Sequence of chain 1.B:
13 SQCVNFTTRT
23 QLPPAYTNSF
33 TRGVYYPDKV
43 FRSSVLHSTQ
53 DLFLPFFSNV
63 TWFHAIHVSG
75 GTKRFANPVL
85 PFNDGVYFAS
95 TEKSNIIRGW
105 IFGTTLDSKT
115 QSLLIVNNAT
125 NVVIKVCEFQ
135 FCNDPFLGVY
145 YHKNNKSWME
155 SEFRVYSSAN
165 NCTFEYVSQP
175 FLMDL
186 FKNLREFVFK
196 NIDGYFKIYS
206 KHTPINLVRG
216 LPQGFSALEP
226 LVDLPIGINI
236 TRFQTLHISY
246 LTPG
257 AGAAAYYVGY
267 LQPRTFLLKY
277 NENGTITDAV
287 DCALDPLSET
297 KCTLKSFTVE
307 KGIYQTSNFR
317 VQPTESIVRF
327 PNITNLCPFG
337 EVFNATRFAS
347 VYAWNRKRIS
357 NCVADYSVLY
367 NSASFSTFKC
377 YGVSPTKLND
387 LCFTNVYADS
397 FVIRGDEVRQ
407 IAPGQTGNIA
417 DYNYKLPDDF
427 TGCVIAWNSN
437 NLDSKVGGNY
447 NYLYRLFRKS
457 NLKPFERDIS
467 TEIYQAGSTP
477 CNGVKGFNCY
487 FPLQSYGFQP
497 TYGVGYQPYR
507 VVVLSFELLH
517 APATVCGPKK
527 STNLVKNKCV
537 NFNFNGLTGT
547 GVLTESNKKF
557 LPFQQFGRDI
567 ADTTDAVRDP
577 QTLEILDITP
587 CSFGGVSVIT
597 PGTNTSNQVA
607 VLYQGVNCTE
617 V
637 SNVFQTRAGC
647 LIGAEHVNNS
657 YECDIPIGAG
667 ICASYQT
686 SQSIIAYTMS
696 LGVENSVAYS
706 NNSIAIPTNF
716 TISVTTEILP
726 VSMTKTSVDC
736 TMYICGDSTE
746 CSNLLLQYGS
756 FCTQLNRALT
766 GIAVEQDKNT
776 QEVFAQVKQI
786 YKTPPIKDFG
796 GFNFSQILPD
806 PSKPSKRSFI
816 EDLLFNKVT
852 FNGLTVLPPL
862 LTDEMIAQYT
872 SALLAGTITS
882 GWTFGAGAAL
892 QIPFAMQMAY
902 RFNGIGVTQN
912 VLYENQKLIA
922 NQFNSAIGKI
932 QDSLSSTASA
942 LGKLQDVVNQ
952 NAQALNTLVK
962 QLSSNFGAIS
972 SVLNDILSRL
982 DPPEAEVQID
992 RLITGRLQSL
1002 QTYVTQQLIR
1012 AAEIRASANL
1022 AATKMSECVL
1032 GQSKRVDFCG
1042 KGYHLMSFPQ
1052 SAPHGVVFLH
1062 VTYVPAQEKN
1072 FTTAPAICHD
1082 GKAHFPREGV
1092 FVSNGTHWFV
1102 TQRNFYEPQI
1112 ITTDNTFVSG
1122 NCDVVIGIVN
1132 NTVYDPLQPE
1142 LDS

The protein below binds the small molecule below.
Small molecule (SMILES): CC(=O)N[C@@H]1[C@@H](O)[C@H](O)[C@@H](CO)O[C@H]1O

Binding-site contacts:
Ligand atom C7 contacts residue ASN279 of chain 1.B at 3.8 Å.
Ligand atom C2 contacts residue ASN279 of chain 1.B at 2.5 Å.
Ligand atom C4 contacts residue ASN279 of chain 1.B at 4.2 Å.
Ligand atom C3 contacts residue ASN279 of chain 1.B at 3.8 Å.
Ligand atom C1 contacts residue ASN279 of chain 1.B at 1.4 Å.
Ligand atom O7 contacts residue ASN279 of chain 1.B at 4.2 Å.
Ligand atom C5 contacts residue ASN279 of chain 1.B at 3.7 Å.
Ligand atom O5 contacts residue ASN279 of chain 1.B at 2.4 Å (h-bond).
Ligand atom N2 contacts residue ASN279 of chain 1.B at 2.9 Å (h-bond).